Binding-site contacts:
Ligand atom C7 contacts residue LYS291 of chain 1.U at 4.1 Å.
Ligand atom O5 contacts residue ASN285 of chain 1.U at 2.4 Å (h-bond).
Ligand atom O7 contacts residue ASN285 of chain 1.U at 3.1 Å (h-bond).
Ligand atom C2 contacts residue ASN285 of chain 1.U at 2.4 Å.
Ligand atom C7 contacts residue ASN285 of chain 1.U at 3.0 Å.
Ligand atom C3 contacts residue ASN285 of chain 1.U at 3.7 Å.
Ligand atom C1 contacts residue THR287 of chain 1.U at 4.2 Å.
Ligand atom C2 contacts residue ASP288 of chain 1.U at 4.5 Å.
Ligand atom C1 contacts residue ASN285 of chain 1.U at 1.5 Å.
Ligand atom C8 contacts residue ASN285 of chain 1.U at 3.9 Å.
Ligand atom O5 contacts residue THR287 of chain 1.U at 3.4 Å.
Ligand atom O7 contacts residue ASP288 of chain 1.U at 3.6 Å.
Ligand atom C4 contacts residue ASN285 of chain 1.U at 4.1 Å.
Ligand atom C5 contacts residue ASN285 of chain 1.U at 3.6 Å.
Ligand atom C5 contacts residue THR287 of chain 1.U at 4.3 Å.
Ligand atom C8 contacts residue ALA284 of chain 1.U at 3.7 Å (hydrophobic).
Ligand atom O5 contacts residue ASP288 of chain 1.U at 4.4 Å.
Ligand atom C8 contacts residue ASP288 of chain 1.U at 3.7 Å.
Ligand atom C8 contacts residue THR287 of chain 1.U at 4.4 Å.
Ligand atom N2 contacts residue ASN285 of chain 1.U at 2.8 Å (h-bond).
Ligand atom O7 contacts residue LYS291 of chain 1.U at 3.5 Å.
Ligand atom C8 contacts residue LYS291 of chain 1.U at 3.9 Å.
Ligand atom C6 contacts residue THR287 of chain 1.U at 3.9 Å.

This protein binds this small molecule.
Small molecule (SMILES): CC(=O)N[C@H]1[C@H](O[C@H]2[C@H](O)[C@@H](NC(C)=O)CO[C@@H]2CO)O[C@H](CO)[C@@H](O)[C@@H]1O

Sequence of chain 1.U:
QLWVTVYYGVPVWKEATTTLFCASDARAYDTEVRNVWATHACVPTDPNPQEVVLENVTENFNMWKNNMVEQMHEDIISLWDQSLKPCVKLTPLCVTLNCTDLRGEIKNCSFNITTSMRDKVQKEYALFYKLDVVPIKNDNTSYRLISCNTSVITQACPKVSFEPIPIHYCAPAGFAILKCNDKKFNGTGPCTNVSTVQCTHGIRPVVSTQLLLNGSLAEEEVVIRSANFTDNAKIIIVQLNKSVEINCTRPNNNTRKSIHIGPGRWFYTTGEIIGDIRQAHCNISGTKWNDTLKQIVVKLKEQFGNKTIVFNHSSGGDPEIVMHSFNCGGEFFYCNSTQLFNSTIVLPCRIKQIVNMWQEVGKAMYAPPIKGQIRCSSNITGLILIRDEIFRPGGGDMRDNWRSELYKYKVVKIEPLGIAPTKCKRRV